The protein below binds the small molecule below.
Small molecule (SMILES): CC(C)[C@H](NC(=O)[C@H](CCC(=O)O)NC(=O)[C@H](CCC(N)=O)NC(=O)[C@H](CO)NC(=O)[C@H](C)NC(=O)[C@@H](N)CCC(N)=O)C(=O)N[C@@H](CCCCN)C(=O)N[C@@H](CC(N)=O)C(=O)N[C@@H](CC1=c2ccccc2=NC1)C(=O)O

Sequence of chain 1.C:
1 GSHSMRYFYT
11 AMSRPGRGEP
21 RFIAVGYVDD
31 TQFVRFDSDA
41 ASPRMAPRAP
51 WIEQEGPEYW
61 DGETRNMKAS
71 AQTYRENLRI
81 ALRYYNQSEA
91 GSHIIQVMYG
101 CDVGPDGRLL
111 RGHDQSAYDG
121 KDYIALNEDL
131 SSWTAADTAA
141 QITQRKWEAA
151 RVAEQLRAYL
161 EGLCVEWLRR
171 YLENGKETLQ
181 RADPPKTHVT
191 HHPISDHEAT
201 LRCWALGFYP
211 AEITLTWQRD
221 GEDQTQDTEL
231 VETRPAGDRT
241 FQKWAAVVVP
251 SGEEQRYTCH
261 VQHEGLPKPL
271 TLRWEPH

Binding-site contacts:
Ligand atom OXT contacts residue THR143 of chain 1.C at 2.7 Å (h-bond).
Ligand atom CA contacts residue TYR7 of chain 1.C at 3.2 Å (hydrophobic).
Ligand atom O contacts residue THR73 of chain 1.C at 3.3 Å.
Ligand atom N contacts residue TYR99 of chain 1.C at 3.0 Å (h-bond).
Ligand atom OD1 contacts residue THR73 of chain 1.C at 3.5 Å.
Ligand atom CG contacts residue GLU63 of chain 1.C at 3.3 Å.
Ligand atom N contacts residue ASN77 of chain 1.C at 3.3 Å (h-bond).
Ligand atom O contacts residue LYS146 of chain 1.C at 2.9 Å (salt-bridge).
Ligand atom C contacts residue ASN66 of chain 1.C at 3.5 Å.
Ligand atom CD contacts residue TRP167 of chain 1.C at 3.5 Å (hydrophobic).
Ligand atom O contacts residue TRP147 of chain 1.C at 2.7 Å (h-bond).
Ligand atom CE3 contacts residue TYR123 of chain 1.C at 3.5 Å (hydrophobic).
Ligand atom CZ3 contacts residue TYR123 of chain 1.C at 3.5 Å (hydrophobic).
Ligand atom CB contacts residue TRP167 of chain 1.C at 3.5 Å (hydrophobic).
Ligand atom OXT contacts residue TYR84 of chain 1.C at 2.6 Å (h-bond).
Ligand atom CA contacts residue TYR99 of chain 1.C at 3.5 Å (hydrophobic).
Ligand atom C contacts residue TYR84 of chain 1.C at 3.3 Å (hydrophobic).
Ligand atom NE1 contacts residue ASN77 of chain 1.C at 3.4 Å (h-bond).
Ligand atom CH2 contacts residue TYR123 of chain 1.C at 3.6 Å (hydrophobic).
Ligand atom NZ contacts residue ASP114 of chain 1.C at 3.2 Å (salt-bridge).
Ligand atom OE1 contacts residue GLN155 of chain 1.C at 3.3 Å.
Ligand atom CD contacts residue VAL152 of chain 1.C at 3.6 Å (hydrophobic).
Ligand atom CE contacts residue TRP147 of chain 1.C at 3.4 Å (hydrophobic).
Ligand atom C contacts residue THR143 of chain 1.C at 3.6 Å.
Ligand atom O contacts residue TYR84 of chain 1.C at 3.4 Å (h-bond).
Ligand atom N contacts residue TYR7 of chain 1.C at 3.2 Å (h-bond).
Ligand atom CB contacts residue GLU63 of chain 1.C at 3.6 Å.
Ligand atom O contacts residue ASN77 of chain 1.C at 2.8 Å (h-bond).
Ligand atom N contacts residue TYR7 of chain 1.C at 3.0 Å (h-bond).
Ligand atom O contacts residue ILE80 of chain 1.C at 3.5 Å.
Ligand atom CE contacts residue ASP114 of chain 1.C at 3.1 Å.
Ligand atom C contacts residue TYR7 of chain 1.C at 3.2 Å (hydrophobic).
Ligand atom OE1 contacts residue TRP167 of chain 1.C at 3.2 Å (h-bond).
Ligand atom N contacts residue TYR171 of chain 1.C at 2.7 Å (h-bond).
Ligand atom CB contacts residue TYR99 of chain 1.C at 3.3 Å (hydrophobic).
Ligand atom O contacts residue TYR159 of chain 1.C at 2.5 Å (h-bond).
Ligand atom C contacts residue TRP147 of chain 1.C at 3.5 Å (hydrophobic).
Ligand atom CD1 contacts residue ASN77 of chain 1.C at 3.2 Å.
Ligand atom N contacts residue GLU63 of chain 1.C at 3.1 Å (salt-bridge).
Ligand atom O contacts residue ASN66 of chain 1.C at 2.8 Å (h-bond).